A small-molecule ligand and the protein it binds are described below.
Small molecule (SMILES): CC(=O)N[C@H]1[C@H](O[C@H]2[C@H](O)[C@@H](NC(C)=O)CO[C@@H]2CO)O[C@H](CO)[C@@H](O)[C@@H]1O

Binding-site contacts:
Ligand atom O6 contacts residue THR581 of chain 1.B at 2.8 Å.
Ligand atom C6 contacts residue GLN580 of chain 1.B at 3.8 Å.
Ligand atom O5 contacts residue ASN331 of chain 1.B at 4.0 Å.
Ligand atom C8 contacts residue ASN331 of chain 1.B at 3.5 Å.
Ligand atom C5 contacts residue GLN580 of chain 1.B at 3.8 Å.
Ligand atom C1 contacts residue ASN331 of chain 1.B at 4.1 Å.
Ligand atom C7 contacts residue ASN331 of chain 1.B at 4.1 Å.
Ligand atom C8 contacts residue GLN580 of chain 1.B at 4.0 Å.
Ligand atom O7 contacts residue ASN331 of chain 1.B at 3.8 Å.
Ligand atom C6 contacts residue THR581 of chain 1.B at 3.6 Å.
Ligand atom O7 contacts residue PRO330 of chain 1.B at 4.4 Å.
Ligand atom O6 contacts residue GLN580 of chain 1.B at 3.0 Å.

Sequence of chain 1.B:
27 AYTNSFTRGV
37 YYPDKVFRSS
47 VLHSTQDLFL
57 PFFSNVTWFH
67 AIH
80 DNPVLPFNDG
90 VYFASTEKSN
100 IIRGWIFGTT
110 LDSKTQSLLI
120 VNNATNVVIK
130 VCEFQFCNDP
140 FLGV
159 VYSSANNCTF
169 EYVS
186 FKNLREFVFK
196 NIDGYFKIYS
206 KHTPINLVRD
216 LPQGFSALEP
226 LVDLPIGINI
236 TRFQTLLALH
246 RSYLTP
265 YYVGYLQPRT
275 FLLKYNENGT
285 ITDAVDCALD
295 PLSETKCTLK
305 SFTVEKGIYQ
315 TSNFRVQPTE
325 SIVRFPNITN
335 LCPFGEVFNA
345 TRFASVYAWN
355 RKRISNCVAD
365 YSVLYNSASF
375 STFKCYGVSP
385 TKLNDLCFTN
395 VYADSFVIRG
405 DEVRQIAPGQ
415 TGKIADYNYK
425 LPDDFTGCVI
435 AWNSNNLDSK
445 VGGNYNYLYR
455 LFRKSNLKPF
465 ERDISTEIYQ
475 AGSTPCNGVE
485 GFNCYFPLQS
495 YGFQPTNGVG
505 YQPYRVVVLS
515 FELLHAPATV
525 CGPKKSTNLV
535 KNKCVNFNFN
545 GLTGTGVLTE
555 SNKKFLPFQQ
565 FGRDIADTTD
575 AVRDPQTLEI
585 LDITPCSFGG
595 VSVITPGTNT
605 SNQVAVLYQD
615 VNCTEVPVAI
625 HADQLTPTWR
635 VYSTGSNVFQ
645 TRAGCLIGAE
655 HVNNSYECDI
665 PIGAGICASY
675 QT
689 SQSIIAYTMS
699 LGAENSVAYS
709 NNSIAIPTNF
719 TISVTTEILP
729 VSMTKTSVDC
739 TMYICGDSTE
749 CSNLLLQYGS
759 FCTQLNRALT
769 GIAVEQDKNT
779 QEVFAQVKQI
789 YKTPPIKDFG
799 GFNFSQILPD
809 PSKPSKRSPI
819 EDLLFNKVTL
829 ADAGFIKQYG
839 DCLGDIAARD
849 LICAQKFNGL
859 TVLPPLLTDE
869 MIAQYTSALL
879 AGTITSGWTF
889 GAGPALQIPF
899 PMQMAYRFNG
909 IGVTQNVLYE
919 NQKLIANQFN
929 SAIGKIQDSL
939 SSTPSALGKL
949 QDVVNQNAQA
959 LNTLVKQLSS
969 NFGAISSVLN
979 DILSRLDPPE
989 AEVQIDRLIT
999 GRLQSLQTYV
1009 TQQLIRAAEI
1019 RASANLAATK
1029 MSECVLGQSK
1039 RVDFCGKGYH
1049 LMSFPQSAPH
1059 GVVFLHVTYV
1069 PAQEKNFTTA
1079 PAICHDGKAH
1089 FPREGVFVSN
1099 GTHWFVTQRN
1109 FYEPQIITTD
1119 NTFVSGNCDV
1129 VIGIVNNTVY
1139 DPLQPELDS